Sequence of chain 2.A:
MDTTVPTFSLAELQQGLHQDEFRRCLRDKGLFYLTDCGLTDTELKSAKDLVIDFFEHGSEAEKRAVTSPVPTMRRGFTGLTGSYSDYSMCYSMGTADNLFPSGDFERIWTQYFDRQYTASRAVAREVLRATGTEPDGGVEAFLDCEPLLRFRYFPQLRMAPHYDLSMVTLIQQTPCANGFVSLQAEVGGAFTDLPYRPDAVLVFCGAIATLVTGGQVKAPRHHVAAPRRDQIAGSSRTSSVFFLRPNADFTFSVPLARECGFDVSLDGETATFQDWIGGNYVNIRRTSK

Binding-site contacts:
Ligand atom O5 contacts residue HIS183 of chain 2.A at 3.3 Å (h-bond).
Ligand atom O1 contacts residue FE21 of chain 2.B at 2.3 Å.
Ligand atom O1 contacts residue PN11 of chain 2.D at 0.7 Å (h-bond).
Ligand atom C1 contacts residue PN11 of chain 2.D at 0.9 Å.
Ligand atom O2 contacts residue PN11 of chain 2.D at 1.2 Å.
Ligand atom C4 contacts residue VAL245 of chain 2.A at 3.6 Å (hydrophobic).
Ligand atom C5 contacts residue VAL245 of chain 2.A at 3.8 Å (hydrophobic).
Ligand atom O4 contacts residue SER260 of chain 2.A at 3.0 Å (h-bond).
Ligand atom O5 contacts residue HIS243 of chain 2.A at 3.0 Å (h-bond).
Ligand atom C5 contacts residue SER260 of chain 2.A at 3.9 Å.
Ligand atom O3 contacts residue LEU204 of chain 2.A at 3.8 Å.
Ligand atom O5 contacts residue FE21 of chain 2.B at 2.2 Å.
Ligand atom O5 contacts residue MET180 of chain 2.A at 3.8 Å.
Ligand atom O4 contacts residue ARG258 of chain 2.A at 3.1 Å (salt-bridge).
Ligand atom O2 contacts residue ARG162 of chain 2.A at 3.5 Å (salt-bridge).
Ligand atom C1 contacts residue MET180 of chain 2.A at 3.9 Å (hydrophobic).
Ligand atom C5 contacts residue ARG258 of chain 2.A at 3.6 Å.
Ligand atom O5 contacts residue PN11 of chain 2.D at 0.4 Å.
Ligand atom C5 contacts residue PN11 of chain 2.D at 1.5 Å.
Ligand atom C2 contacts residue HIS183 of chain 2.A at 3.9 Å.
Ligand atom O2 contacts residue VAL262 of chain 2.A at 3.9 Å.
Ligand atom O4 contacts residue PHE164 of chain 2.A at 3.9 Å.
Ligand atom C1 contacts residue HIS183 of chain 2.A at 3.8 Å.
Ligand atom C3 contacts residue PN11 of chain 2.D at 1.0 Å.
Ligand atom O1 contacts residue ASP185 of chain 2.A at 3.4 Å (salt-bridge).
Ligand atom O1 contacts residue HIS183 of chain 2.A at 3.1 Å (h-bond).
Ligand atom O3 contacts residue PN11 of chain 2.D at 2.1 Å (h-bond).
Ligand atom O1 contacts residue ILE305 of chain 2.A at 3.4 Å.
Ligand atom C4 contacts residue PN11 of chain 2.D at 1.1 Å.
Ligand atom C2 contacts residue FE21 of chain 2.B at 2.9 Å.
Ligand atom O4 contacts residue PN11 of chain 2.D at 1.8 Å (h-bond).
Ligand atom C2 contacts residue PN11 of chain 2.D at 1.0 Å.
Ligand atom O3 contacts residue SER260 of chain 2.A at 3.8 Å.
Ligand atom O1 contacts residue PHE264 of chain 2.A at 3.6 Å.
Ligand atom O3 contacts residue ARG258 of chain 2.A at 2.9 Å (salt-bridge).
Ligand atom O2 contacts residue PHE264 of chain 2.A at 3.8 Å.
Ligand atom C4 contacts residue LEU204 of chain 2.A at 3.7 Å (hydrophobic).
Ligand atom C3 contacts residue MET180 of chain 2.A at 3.6 Å (hydrophobic).
Ligand atom C2 contacts residue MET180 of chain 2.A at 3.5 Å (hydrophobic).
Ligand atom C1 contacts residue FE21 of chain 2.B at 2.9 Å.

This small molecule binds to this protein.
Small molecule (SMILES): O=C(O)CCC(=O)C(=O)O